Sequence of chain 1.E:
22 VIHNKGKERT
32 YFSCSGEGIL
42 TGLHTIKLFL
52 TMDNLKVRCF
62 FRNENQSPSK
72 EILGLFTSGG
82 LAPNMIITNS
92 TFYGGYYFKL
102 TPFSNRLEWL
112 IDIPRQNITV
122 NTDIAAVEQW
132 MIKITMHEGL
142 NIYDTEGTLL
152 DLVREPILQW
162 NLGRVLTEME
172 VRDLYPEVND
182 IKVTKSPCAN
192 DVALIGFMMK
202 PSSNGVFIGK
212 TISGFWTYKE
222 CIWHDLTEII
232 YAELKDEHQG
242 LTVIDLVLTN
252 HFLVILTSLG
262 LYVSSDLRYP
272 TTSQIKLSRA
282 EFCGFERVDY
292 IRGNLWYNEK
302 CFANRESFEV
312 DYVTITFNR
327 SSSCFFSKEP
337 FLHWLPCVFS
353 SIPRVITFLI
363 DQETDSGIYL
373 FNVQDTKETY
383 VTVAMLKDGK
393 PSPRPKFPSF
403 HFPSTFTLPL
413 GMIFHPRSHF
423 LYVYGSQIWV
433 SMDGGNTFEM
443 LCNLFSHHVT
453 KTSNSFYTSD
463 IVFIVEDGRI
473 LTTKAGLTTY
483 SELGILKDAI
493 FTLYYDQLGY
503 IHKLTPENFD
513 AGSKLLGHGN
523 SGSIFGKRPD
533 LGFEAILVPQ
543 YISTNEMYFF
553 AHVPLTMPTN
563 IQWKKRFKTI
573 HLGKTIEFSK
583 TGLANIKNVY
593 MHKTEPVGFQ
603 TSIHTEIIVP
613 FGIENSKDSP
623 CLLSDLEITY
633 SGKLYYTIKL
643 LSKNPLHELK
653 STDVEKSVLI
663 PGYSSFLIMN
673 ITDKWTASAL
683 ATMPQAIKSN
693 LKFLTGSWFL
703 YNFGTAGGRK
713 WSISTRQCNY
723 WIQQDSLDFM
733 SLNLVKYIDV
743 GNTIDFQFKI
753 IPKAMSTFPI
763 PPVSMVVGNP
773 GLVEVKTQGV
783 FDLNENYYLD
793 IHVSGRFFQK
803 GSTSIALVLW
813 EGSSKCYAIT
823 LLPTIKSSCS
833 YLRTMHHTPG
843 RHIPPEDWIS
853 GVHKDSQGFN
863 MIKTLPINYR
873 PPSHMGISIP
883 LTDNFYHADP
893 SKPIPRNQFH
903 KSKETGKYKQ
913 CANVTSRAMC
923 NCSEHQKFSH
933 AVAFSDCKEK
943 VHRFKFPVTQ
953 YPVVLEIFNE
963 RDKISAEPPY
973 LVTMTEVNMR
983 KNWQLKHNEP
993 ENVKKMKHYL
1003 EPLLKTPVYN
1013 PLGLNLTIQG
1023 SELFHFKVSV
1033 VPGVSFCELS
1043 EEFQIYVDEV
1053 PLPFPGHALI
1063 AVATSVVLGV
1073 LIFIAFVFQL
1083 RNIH

Binding-site contacts:
Ligand atom C3 contacts residue ASN118 of chain 1.E at 4.0 Å.
Ligand atom C4 contacts residue ASN118 of chain 1.E at 4.4 Å.
Ligand atom O5 contacts residue ASN118 of chain 1.E at 2.2 Å (h-bond).
Ligand atom O7 contacts residue TYR97 of chain 1.E at 4.3 Å.
Ligand atom C2 contacts residue ASN118 of chain 1.E at 2.8 Å.
Ligand atom N2 contacts residue ASN118 of chain 1.E at 3.2 Å (h-bond).
Ligand atom O6 contacts residue ASN118 of chain 1.E at 3.3 Å (h-bond).
Ligand atom C1 contacts residue PRO115 of chain 1.E at 4.2 Å (hydrophobic).
Ligand atom C8 contacts residue ASP113 of chain 1.E at 3.6 Å.
Ligand atom C6 contacts residue ASN118 of chain 1.E at 3.6 Å.
Ligand atom C5 contacts residue ASN118 of chain 1.E at 3.4 Å.
Ligand atom N2 contacts residue PRO115 of chain 1.E at 4.2 Å.
Ligand atom C1 contacts residue ASN118 of chain 1.E at 1.6 Å.
Ligand atom C7 contacts residue ASN118 of chain 1.E at 4.1 Å.

A small-molecule ligand and the protein it binds are described below.
Small molecule (SMILES): CC(=O)N[C@@H]1[C@@H](O)[C@H](O)[C@@H](CO)O[C@H]1O